This protein binds this small molecule.
Small molecule (SMILES): CC(=O)N[C@@H]1[C@@H](O)[C@H](O)[C@@H](CO)O[C@H]1O

Sequence of chain 7.A:
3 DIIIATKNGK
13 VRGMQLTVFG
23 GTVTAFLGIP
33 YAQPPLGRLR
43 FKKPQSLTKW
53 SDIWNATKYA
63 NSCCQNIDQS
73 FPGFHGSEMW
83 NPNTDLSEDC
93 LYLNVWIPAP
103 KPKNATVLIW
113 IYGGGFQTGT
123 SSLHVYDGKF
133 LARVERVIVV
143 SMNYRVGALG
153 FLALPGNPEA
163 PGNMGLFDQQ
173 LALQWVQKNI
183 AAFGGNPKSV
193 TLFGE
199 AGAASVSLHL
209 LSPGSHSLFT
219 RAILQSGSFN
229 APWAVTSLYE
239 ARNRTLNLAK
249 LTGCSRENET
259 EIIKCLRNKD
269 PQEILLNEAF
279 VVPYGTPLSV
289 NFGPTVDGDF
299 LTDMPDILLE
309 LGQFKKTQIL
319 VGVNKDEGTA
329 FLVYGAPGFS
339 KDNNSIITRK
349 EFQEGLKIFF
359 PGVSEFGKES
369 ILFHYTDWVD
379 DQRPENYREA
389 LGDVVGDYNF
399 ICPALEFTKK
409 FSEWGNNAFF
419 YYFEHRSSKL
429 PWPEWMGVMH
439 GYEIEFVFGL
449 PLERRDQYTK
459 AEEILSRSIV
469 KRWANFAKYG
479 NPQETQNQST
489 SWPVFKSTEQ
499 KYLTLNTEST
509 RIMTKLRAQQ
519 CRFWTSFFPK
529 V

Binding-site contacts:
Ligand atom O3 contacts residue ARG465 of chain 7.A at 4.1 Å.
Ligand atom C2 contacts residue ASN485 of chain 7.A at 2.3 Å.
Ligand atom C8 contacts residue GLU482 of chain 7.A at 4.0 Å.
Ligand atom O7 contacts residue ARG465 of chain 7.A at 3.6 Å.
Ligand atom C8 contacts residue LYS469 of chain 7.A at 4.0 Å.
Ligand atom C7 contacts residue ASN485 of chain 7.A at 3.2 Å.
Ligand atom O7 contacts residue ASN485 of chain 7.A at 3.3 Å (h-bond).
Ligand atom C5 contacts residue ASN485 of chain 7.A at 3.7 Å.
Ligand atom C8 contacts residue ASN485 of chain 7.A at 4.4 Å.
Ligand atom C7 contacts residue ARG465 of chain 7.A at 4.0 Å.
Ligand atom O5 contacts residue ASN485 of chain 7.A at 2.4 Å (h-bond).
Ligand atom C1 contacts residue ASN485 of chain 7.A at 1.4 Å.
Ligand atom O7 contacts residue GLU482 of chain 7.A at 4.4 Å.
Ligand atom C3 contacts residue ASN485 of chain 7.A at 3.7 Å.
Ligand atom C8 contacts residue ARG465 of chain 7.A at 3.9 Å.
Ligand atom C7 contacts residue GLU482 of chain 7.A at 4.2 Å.
Ligand atom N2 contacts residue ASN485 of chain 7.A at 2.7 Å (h-bond).
Ligand atom C4 contacts residue ASN485 of chain 7.A at 4.2 Å.